Binding-site contacts:
Ligand atom CL1 contacts residue TYR200 of chain 1.F at 3.8 Å.
Ligand atom N1 contacts residue GLY66 of chain 1.E at 2.9 Å (h-bond).
Ligand atom F2 contacts residue VAL30 of chain 1.F at 3.6 Å.
Ligand atom C7 contacts residue HIS294 of chain 1.F at 3.7 Å.
Ligand atom C11 contacts residue PRO208 of chain 1.F at 4.0 Å (hydrophobic).
Ligand atom F1 contacts residue PHE202 of chain 1.F at 3.7 Å.
Ligand atom N2 contacts residue PRO31 of chain 1.F at 3.6 Å.
Ligand atom C4 contacts residue PHE188 of chain 1.F at 3.2 Å (hydrophobic).
Ligand atom N2 contacts residue ASP136 of chain 1.E at 3.4 Å.
Ligand atom C5 contacts residue PHE188 of chain 1.F at 3.8 Å (hydrophobic).
Ligand atom F1 contacts residue HIS294 of chain 1.F at 3.4 Å.
Ligand atom CL1 contacts residue PHE211 of chain 1.F at 3.4 Å.
Ligand atom CL1 contacts residue PHE202 of chain 1.F at 3.5 Å.
Ligand atom C3 contacts residue PHE188 of chain 1.F at 3.3 Å (hydrophobic).
Ligand atom C6 contacts residue PHE188 of chain 1.F at 4.0 Å (hydrophobic).
Ligand atom C11 contacts residue PHE202 of chain 1.F at 3.6 Å (hydrophobic).
Ligand atom C11 contacts residue TYR200 of chain 1.F at 3.6 Å (hydrophobic).
Ligand atom F2 contacts residue PHE188 of chain 1.F at 3.6 Å.
Ligand atom C14 contacts residue ASN185 of chain 1.F at 3.2 Å.
Ligand atom C8 contacts residue PRO208 of chain 1.F at 3.6 Å (hydrophobic).
Ligand atom N2 contacts residue TYR108 of chain 1.E at 4.0 Å.
Ligand atom C1 contacts residue HIS294 of chain 1.F at 3.2 Å.
Ligand atom C10 contacts residue TYR200 of chain 1.F at 3.6 Å (hydrophobic).
Ligand atom C16 contacts residue ASP64 of chain 1.E at 3.8 Å.
Ligand atom F1 contacts residue ILE184 of chain 1.F at 3.0 Å.
Ligand atom C6 contacts residue ILE184 of chain 1.F at 3.9 Å (hydrophobic).
Ligand atom C6 contacts residue HIS294 of chain 1.F at 3.5 Å.
Ligand atom C9 contacts residue PRO208 of chain 1.F at 3.3 Å (hydrophobic).
Ligand atom F2 contacts residue LEU34 of chain 1.F at 3.1 Å.
Ligand atom N1 contacts residue ASP64 of chain 1.E at 3.0 Å (salt-bridge).
Ligand atom C13 contacts residue ASN185 of chain 1.F at 3.9 Å.
Ligand atom F3 contacts residue HIS294 of chain 1.F at 3.1 Å.
Ligand atom C16 contacts residue HIS294 of chain 1.F at 3.8 Å.
Ligand atom C1 contacts residue ASN185 of chain 1.F at 3.5 Å.
Ligand atom C5 contacts residue HIS294 of chain 1.F at 3.8 Å.
Ligand atom C2 contacts residue PHE188 of chain 1.F at 3.8 Å (hydrophobic).
Ligand atom F2 contacts residue PRO208 of chain 1.F at 3.9 Å.
Ligand atom C14 contacts residue ASP64 of chain 1.E at 3.4 Å.
Ligand atom C12 contacts residue HIS294 of chain 1.F at 3.7 Å.
Ligand atom C10 contacts residue PRO208 of chain 1.F at 3.5 Å (hydrophobic).

Sequence of chain 1.F:
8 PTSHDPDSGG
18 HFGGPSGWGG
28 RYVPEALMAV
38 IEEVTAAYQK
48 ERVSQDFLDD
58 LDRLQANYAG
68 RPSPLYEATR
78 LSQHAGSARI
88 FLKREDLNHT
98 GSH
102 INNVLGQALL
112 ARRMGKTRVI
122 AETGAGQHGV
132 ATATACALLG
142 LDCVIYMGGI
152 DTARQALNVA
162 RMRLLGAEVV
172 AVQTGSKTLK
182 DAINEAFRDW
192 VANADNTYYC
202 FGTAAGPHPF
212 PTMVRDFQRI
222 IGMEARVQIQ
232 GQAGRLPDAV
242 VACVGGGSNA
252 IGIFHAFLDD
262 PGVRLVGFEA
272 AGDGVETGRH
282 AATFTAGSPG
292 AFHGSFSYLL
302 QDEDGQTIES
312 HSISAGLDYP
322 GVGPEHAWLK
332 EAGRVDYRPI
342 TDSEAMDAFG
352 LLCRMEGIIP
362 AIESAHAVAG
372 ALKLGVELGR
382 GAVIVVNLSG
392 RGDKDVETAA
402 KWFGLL

A protein and the small-molecule ligand that binds it are described below.
Small molecule (SMILES): N#C[C@@H]1N[C@@H](CF)[C@H]1c1ccc(-c2c(F)cc(Cl)cc2F)cc1

Sequence of chain 1.E:
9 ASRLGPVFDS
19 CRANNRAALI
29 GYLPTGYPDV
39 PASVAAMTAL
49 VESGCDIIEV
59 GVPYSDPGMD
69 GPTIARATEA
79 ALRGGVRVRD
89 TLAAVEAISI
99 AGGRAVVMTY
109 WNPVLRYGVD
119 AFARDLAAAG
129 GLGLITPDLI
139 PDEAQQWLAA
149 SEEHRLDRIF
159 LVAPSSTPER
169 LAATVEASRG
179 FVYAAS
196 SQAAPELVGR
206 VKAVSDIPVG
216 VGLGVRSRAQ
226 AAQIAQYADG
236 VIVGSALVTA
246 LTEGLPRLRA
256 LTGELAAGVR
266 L